Binding-site contacts:
Ligand atom C01 contacts residue PHE647 of chain 1.C at 3.8 Å (hydrophobic).
Ligand atom C39 contacts residue TYR490 of chain 1.C at 3.3 Å (hydrophobic).
Ligand atom C15 contacts residue SER376 of chain 1.C at 3.3 Å.
Ligand atom CL37 contacts residue TYR377 of chain 1.C at 3.9 Å.
Ligand atom CL37 contacts residue PHE491 of chain 1.C at 3.4 Å.
Ligand atom C13 contacts residue ALA380 of chain 1.C at 3.5 Å (hydrophobic).
Ligand atom C18 contacts residue SER646 of chain 1.C at 3.9 Å.
Ligand atom S16 contacts residue SER376 of chain 1.C at 3.1 Å (h-bond).
Ligand atom C20 contacts residue ASP642 of chain 1.C at 3.8 Å.
Ligand atom C38 contacts residue PHE491 of chain 1.C at 3.8 Å (hydrophobic).
Ligand atom C14 contacts residue TYR377 of chain 1.C at 3.4 Å (hydrophobic).
Ligand atom C04 contacts residue SER369 of chain 1.C at 3.8 Å.
Ligand atom C14 contacts residue SER376 of chain 1.C at 3.0 Å.
Ligand atom O40 contacts residue TYR452 of chain 1.C at 3.5 Å.
Ligand atom C18 contacts residue ASN373 of chain 1.C at 3.4 Å.
Ligand atom C02 contacts residue SER369 of chain 1.C at 3.9 Å.
Ligand atom C01 contacts residue SER369 of chain 1.C at 3.3 Å.
Ligand atom CL37 contacts residue VAL374 of chain 1.C at 3.2 Å.
Ligand atom C11 contacts residue PHE423 of chain 1.C at 3.5 Å (hydrophobic).
Ligand atom C07 contacts residue ASN373 of chain 1.C at 3.6 Å.
Ligand atom C27 contacts residue TYR452 of chain 1.C at 3.7 Å (hydrophobic).
Ligand atom C24 contacts residue SER646 of chain 1.C at 3.4 Å.
Ligand atom C12 contacts residue ALA380 of chain 1.C at 3.9 Å (hydrophobic).
Ligand atom C13 contacts residue SER376 of chain 1.C at 3.3 Å.
Ligand atom N19 contacts residue SER646 of chain 1.C at 3.6 Å.
Ligand atom S16 contacts residue ASN373 of chain 1.C at 3.3 Å (h-bond).
Ligand atom C38 contacts residue TYR490 of chain 1.C at 3.8 Å (hydrophobic).
Ligand atom O42 contacts residue ASN373 of chain 1.C at 2.3 Å (h-bond).
Ligand atom S30 contacts residue TYR452 of chain 1.C at 3.8 Å.
Ligand atom O28 contacts residue GLN449 of chain 1.C at 3.8 Å.
Ligand atom O28 contacts residue PHE448 of chain 1.C at 3.2 Å (h-bond).
Ligand atom C05 contacts residue ASN373 of chain 1.C at 3.2 Å.
Ligand atom O31 contacts residue TYR452 of chain 1.C at 2.7 Å.
Ligand atom C04 contacts residue ASN373 of chain 1.C at 3.0 Å.
Ligand atom CL37 contacts residue ASN373 of chain 1.C at 3.1 Å.
Ligand atom C12 contacts residue THR419 of chain 1.C at 3.6 Å.
Ligand atom C10 contacts residue PHE423 of chain 1.C at 3.8 Å (hydrophobic).
Ligand atom O41 contacts residue THR426 of chain 1.C at 2.9 Å.
Ligand atom N06 contacts residue ASN373 of chain 1.C at 2.6 Å (h-bond).
Ligand atom C02 contacts residue SER646 of chain 1.C at 3.5 Å.

Sequence of chain 1.C:
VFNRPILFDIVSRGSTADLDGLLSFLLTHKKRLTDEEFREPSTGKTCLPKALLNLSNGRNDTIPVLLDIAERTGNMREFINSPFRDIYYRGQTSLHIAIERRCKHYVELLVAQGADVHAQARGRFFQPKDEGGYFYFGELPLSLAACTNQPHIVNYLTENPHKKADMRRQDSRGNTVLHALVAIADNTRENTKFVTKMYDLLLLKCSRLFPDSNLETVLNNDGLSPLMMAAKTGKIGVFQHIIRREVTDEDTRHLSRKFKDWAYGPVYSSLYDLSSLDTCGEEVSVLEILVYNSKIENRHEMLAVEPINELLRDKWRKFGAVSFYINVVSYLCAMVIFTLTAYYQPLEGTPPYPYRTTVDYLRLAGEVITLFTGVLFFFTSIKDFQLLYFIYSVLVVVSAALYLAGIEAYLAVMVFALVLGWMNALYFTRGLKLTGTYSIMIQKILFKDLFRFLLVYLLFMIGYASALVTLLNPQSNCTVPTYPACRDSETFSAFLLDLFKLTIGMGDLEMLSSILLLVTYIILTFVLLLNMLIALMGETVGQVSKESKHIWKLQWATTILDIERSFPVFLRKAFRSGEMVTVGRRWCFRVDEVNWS

The protein below binds the small molecule below.
Small molecule (SMILES): CC(C)C[C@H](NC(=O)c1cc2ccccc2s1)C(=O)N1CCN(C(=O)[C@H](CO)NS(=O)(=O)c2ccc(Cl)cc2Cl)CC1